Sequence of chain 1.A:
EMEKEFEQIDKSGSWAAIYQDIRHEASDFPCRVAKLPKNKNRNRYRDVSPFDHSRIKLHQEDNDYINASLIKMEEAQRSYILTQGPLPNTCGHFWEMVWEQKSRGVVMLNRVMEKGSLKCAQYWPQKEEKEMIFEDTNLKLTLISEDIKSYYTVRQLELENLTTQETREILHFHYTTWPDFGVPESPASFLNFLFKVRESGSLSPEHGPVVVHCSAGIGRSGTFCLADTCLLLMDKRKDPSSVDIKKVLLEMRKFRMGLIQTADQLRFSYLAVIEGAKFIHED

The small molecule below binds the protein below.
Small molecule (SMILES): Cc1ccc2nc(C(F)(F)F)cc(N3CCNCC3)c2c1

Binding-site contacts:
Ligand atom CAF contacts residue ARG268 of chain 1.A at 4.3 Å.
Ligand atom CAH contacts residue ARG268 of chain 1.A at 3.6 Å.
Ligand atom NAM contacts residue TRP16 of chain 1.A at 3.4 Å.
Ligand atom FAC contacts residue ALA264 of chain 1.A at 4.1 Å.
Ligand atom CAS contacts residue ARG268 of chain 1.A at 3.4 Å.
Ligand atom CAR contacts residue ASP11 of chain 1.A at 3.9 Å.
Ligand atom FAB contacts residue ASP265 of chain 1.A at 3.7 Å.
Ligand atom CAR contacts residue ARG268 of chain 1.A at 3.8 Å.
Ligand atom NAT contacts residue ARG268 of chain 1.A at 3.6 Å.
Ligand atom NAM contacts residue ARG268 of chain 1.A at 3.9 Å.
Ligand atom CAU contacts residue TRP16 of chain 1.A at 4.1 Å (hydrophobic).
Ligand atom CAA contacts residue ARG268 of chain 1.A at 4.3 Å.
Ligand atom CAA contacts residue ASP11 of chain 1.A at 3.6 Å.
Ligand atom FAB contacts residue TRP16 of chain 1.A at 3.5 Å.
Ligand atom CAG contacts residue ARG268 of chain 1.A at 3.6 Å.
Ligand atom CAL contacts residue ASP265 of chain 1.A at 3.4 Å.
Ligand atom CAG contacts residue ASP265 of chain 1.A at 3.6 Å.
Ligand atom FAD contacts residue ASP265 of chain 1.A at 3.2 Å.
Ligand atom CAJ contacts residue ARG268 of chain 1.A at 3.9 Å.
Ligand atom CAR contacts residue TRP16 of chain 1.A at 3.8 Å (hydrophobic).
Ligand atom CAP contacts residue ARG268 of chain 1.A at 3.8 Å.
Ligand atom FAC contacts residue TRP16 of chain 1.A at 3.6 Å.
Ligand atom CAL contacts residue ARG268 of chain 1.A at 3.9 Å.
Ligand atom CAJ contacts residue GLU186 of chain 1.A at 3.6 Å.
Ligand atom CAH contacts residue ASP11 of chain 1.A at 4.1 Å.
Ligand atom CAQ contacts residue ARG268 of chain 1.A at 3.5 Å.
Ligand atom FAB contacts residue ALA264 of chain 1.A at 3.5 Å.
Ligand atom FAB contacts residue ARG268 of chain 1.A at 3.9 Å.
Ligand atom CAE contacts residue ASP11 of chain 1.A at 3.3 Å.
Ligand atom CAF contacts residue TRP16 of chain 1.A at 3.8 Å (hydrophobic).
Ligand atom NAN contacts residue GLU186 of chain 1.A at 2.8 Å (salt-bridge).
Ligand atom CAJ contacts residue ASP265 of chain 1.A at 4.4 Å.
Ligand atom CAI contacts residue GLU186 of chain 1.A at 3.4 Å.
Ligand atom CAO contacts residue ASP11 of chain 1.A at 3.6 Å.
Ligand atom CAS contacts residue ASP11 of chain 1.A at 4.2 Å.
Ligand atom CAF contacts residue ASP11 of chain 1.A at 3.4 Å.
Ligand atom CAO contacts residue ARG268 of chain 1.A at 4.0 Å.
Ligand atom CAP contacts residue ASP265 of chain 1.A at 4.4 Å.
Ligand atom CAP contacts residue TRP16 of chain 1.A at 4.1 Å (hydrophobic).
Ligand atom CAU contacts residue ASP265 of chain 1.A at 4.2 Å.